Binding-site contacts:
Ligand atom C2 contacts residue ASN801 of chain 1.C at 2.5 Å.
Ligand atom O5 contacts residue ASN801 of chain 1.C at 2.3 Å (h-bond).
Ligand atom C1 contacts residue ASN801 of chain 1.C at 1.4 Å.
Ligand atom C8 contacts residue ASN801 of chain 1.C at 3.9 Å.
Ligand atom O5 contacts residue GLN804 of chain 1.C at 3.3 Å (h-bond).
Ligand atom C4 contacts residue ASN801 of chain 1.C at 4.2 Å.
Ligand atom C5 contacts residue ASN801 of chain 1.C at 3.6 Å.
Ligand atom C1 contacts residue GLN804 of chain 1.C at 3.9 Å.
Ligand atom C1 contacts residue SER803 of chain 1.C at 3.7 Å.
Ligand atom C3 contacts residue ASN801 of chain 1.C at 3.8 Å.
Ligand atom C6 contacts residue GLN804 of chain 1.C at 3.7 Å.
Ligand atom O5 contacts residue SER803 of chain 1.C at 4.3 Å.
Ligand atom C5 contacts residue GLN804 of chain 1.C at 3.8 Å.
Ligand atom N2 contacts residue ASN801 of chain 1.C at 3.0 Å (h-bond).
Ligand atom C7 contacts residue ASN801 of chain 1.C at 3.4 Å.
Ligand atom O7 contacts residue ASN801 of chain 1.C at 3.5 Å (h-bond).

The small molecule below binds the protein below.
Small molecule (SMILES): CC(=O)N[C@H]1[C@H](O[C@H]2[C@H](O)[C@@H](NC(C)=O)CO[C@@H]2CO)O[C@H](CO)[C@@H](O)[C@@H]1O

Sequence of chain 1.C:
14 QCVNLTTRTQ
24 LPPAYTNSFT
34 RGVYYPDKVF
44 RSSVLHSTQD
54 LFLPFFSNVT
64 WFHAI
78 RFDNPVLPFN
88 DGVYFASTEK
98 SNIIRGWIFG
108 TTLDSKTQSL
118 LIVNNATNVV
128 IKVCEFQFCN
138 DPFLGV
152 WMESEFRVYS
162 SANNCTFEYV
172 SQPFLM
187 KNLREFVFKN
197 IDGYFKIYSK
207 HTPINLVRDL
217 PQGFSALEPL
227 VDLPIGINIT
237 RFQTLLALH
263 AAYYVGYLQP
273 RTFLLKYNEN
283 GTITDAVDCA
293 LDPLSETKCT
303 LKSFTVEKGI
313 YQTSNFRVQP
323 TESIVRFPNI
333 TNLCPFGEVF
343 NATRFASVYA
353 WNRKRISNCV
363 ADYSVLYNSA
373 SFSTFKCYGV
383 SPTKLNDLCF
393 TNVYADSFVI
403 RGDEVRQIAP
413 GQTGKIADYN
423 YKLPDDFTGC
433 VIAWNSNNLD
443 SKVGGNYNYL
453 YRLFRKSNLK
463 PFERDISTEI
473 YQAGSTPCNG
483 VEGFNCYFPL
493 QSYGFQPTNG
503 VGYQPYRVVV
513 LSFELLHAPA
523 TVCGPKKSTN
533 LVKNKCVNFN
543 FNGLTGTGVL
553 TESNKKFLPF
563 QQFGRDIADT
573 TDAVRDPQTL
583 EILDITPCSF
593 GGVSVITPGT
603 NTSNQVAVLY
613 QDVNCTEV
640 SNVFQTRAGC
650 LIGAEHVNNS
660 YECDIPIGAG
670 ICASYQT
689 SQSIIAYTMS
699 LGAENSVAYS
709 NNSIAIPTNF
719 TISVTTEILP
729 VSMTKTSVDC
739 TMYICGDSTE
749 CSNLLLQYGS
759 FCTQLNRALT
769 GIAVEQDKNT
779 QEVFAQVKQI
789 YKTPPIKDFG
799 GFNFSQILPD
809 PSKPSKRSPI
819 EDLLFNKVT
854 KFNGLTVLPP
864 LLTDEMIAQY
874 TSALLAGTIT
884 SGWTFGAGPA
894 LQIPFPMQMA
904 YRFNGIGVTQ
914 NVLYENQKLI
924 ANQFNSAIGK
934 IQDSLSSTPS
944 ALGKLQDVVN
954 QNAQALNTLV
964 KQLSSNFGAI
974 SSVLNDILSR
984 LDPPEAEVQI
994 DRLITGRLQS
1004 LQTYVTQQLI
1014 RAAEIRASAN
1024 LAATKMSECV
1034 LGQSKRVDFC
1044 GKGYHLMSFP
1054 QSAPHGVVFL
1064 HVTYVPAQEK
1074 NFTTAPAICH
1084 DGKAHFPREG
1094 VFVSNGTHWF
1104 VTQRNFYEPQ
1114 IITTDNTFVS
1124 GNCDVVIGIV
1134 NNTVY